Sequence of chain 2.B:
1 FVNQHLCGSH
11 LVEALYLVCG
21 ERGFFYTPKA

Binding-site contacts:
Ligand atom NAC contacts residue LEU17 of chain 2.B at 4.4 Å.
Ligand atom CAD contacts residue LEU17 of chain 2.B at 4.2 Å (hydrophobic).
Ligand atom OAE contacts residue LEU17 of chain 2.B at 4.3 Å.
Ligand atom CAA contacts residue LEU17 of chain 2.B at 4.0 Å (hydrophobic).

A small-molecule ligand and the protein it binds are described below.
Small molecule (SMILES): C[N+](C)(C)[O-]